Sequence of chain 1.C:
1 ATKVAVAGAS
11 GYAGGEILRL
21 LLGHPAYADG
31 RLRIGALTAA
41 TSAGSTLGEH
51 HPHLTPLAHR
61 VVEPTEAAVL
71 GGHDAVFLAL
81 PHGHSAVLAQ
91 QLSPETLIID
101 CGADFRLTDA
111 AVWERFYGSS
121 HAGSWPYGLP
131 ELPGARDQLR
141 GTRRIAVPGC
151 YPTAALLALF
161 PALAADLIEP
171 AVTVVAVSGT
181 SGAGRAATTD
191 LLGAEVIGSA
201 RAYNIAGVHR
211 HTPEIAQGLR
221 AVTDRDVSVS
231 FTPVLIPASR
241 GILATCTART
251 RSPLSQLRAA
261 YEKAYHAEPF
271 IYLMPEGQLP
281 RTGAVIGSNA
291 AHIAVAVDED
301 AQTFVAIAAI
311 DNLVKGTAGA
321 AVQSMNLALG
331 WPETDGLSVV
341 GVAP

Binding-site contacts:
Ligand atom CAG contacts residue TYR203 of chain 1.C at 3.0 Å (hydrophobic).
Ligand atom CAF contacts residue TYR151 of chain 1.C at 3.5 Å (hydrophobic).
Ligand atom NAI contacts residue SER178 of chain 1.C at 2.7 Å (h-bond).
Ligand atom CAE contacts residue TYR203 of chain 1.C at 3.9 Å (hydrophobic).
Ligand atom CAL contacts residue ALA183 of chain 1.C at 3.4 Å (hydrophobic).
Ligand atom OAC contacts residue TYR203 of chain 1.C at 3.5 Å (h-bond).
Ligand atom CAM contacts residue TYR203 of chain 1.C at 3.4 Å (hydrophobic).
Ligand atom NAI contacts residue GLY179 of chain 1.C at 3.5 Å (h-bond).
Ligand atom CAA contacts residue ALA183 of chain 1.C at 3.5 Å (hydrophobic).
Ligand atom CAH contacts residue GLY182 of chain 1.C at 3.7 Å.
Ligand atom CAD contacts residue ALA183 of chain 1.C at 3.4 Å (hydrophobic).
Ligand atom CAN contacts residue TYR203 of chain 1.C at 3.5 Å (hydrophobic).
Ligand atom CAE contacts residue LEU235 of chain 1.C at 3.5 Å (hydrophobic).
Ligand atom CAH contacts residue TYR151 of chain 1.C at 3.3 Å (hydrophobic).
Ligand atom CAE contacts residue ALA183 of chain 1.C at 3.7 Å (hydrophobic).
Ligand atom OAJ contacts residue ALA183 of chain 1.C at 3.8 Å.
Ligand atom CAH contacts residue TYR203 of chain 1.C at 4.0 Å (hydrophobic).
Ligand atom CAM contacts residue TYR151 of chain 1.C at 3.5 Å (hydrophobic).
Ligand atom CAM contacts residue GLY182 of chain 1.C at 3.4 Å.
Ligand atom CAN contacts residue GLY179 of chain 1.C at 3.8 Å.
Ligand atom CAN contacts residue ALA183 of chain 1.C at 3.5 Å (hydrophobic).
Ligand atom CAN contacts residue GLY182 of chain 1.C at 3.5 Å.
Ligand atom NAI contacts residue TYR151 of chain 1.C at 3.5 Å (h-bond).
Ligand atom CAF contacts residue GLY182 of chain 1.C at 3.4 Å.
Ligand atom CAD contacts residue LEU235 of chain 1.C at 3.5 Å (hydrophobic).
Ligand atom CAE contacts residue GLY179 of chain 1.C at 3.5 Å.
Ligand atom CAO contacts residue TYR203 of chain 1.C at 3.0 Å (hydrophobic).
Ligand atom CAK contacts residue HIS209 of chain 1.C at 3.7 Å.
Ligand atom NAI contacts residue GLY182 of chain 1.C at 3.3 Å.
Ligand atom NAI contacts residue ALA183 of chain 1.C at 3.8 Å.
Ligand atom CAG contacts residue ALA183 of chain 1.C at 3.9 Å (hydrophobic).
Ligand atom CAL contacts residue TYR203 of chain 1.C at 3.6 Å (hydrophobic).
Ligand atom CAO contacts residue GLY182 of chain 1.C at 3.7 Å.
Ligand atom CAN contacts residue SER178 of chain 1.C at 3.6 Å.
Ligand atom CAO contacts residue ALA183 of chain 1.C at 3.7 Å (hydrophobic).
Ligand atom CAF contacts residue CYS150 of chain 1.C at 3.9 Å (hydrophobic).
Ligand atom CAE contacts residue THR180 of chain 1.C at 3.9 Å.
Ligand atom CAF contacts residue SER178 of chain 1.C at 3.5 Å.
Ligand atom CAN contacts residue TYR151 of chain 1.C at 3.8 Å (hydrophobic).
Ligand atom OAC contacts residue HIS209 of chain 1.C at 3.0 Å (h-bond).

This small molecule binds to this protein.
Small molecule (SMILES): COc1ccc2[nH]cc(CC(=O)O)c2c1